Binding-site contacts:
Ligand atom C2 contacts residue ASN159 of chain 1.A at 2.5 Å.
Ligand atom C7 contacts residue ASN159 of chain 1.A at 3.7 Å.
Ligand atom C4 contacts residue ASN159 of chain 1.A at 4.0 Å.
Ligand atom O3 contacts residue ASN159 of chain 1.A at 4.4 Å.
Ligand atom N2 contacts residue ASN159 of chain 1.A at 2.7 Å (h-bond).
Ligand atom O7 contacts residue ASN159 of chain 1.A at 4.4 Å.
Ligand atom C6 contacts residue ASN159 of chain 1.A at 4.1 Å.
Ligand atom C5 contacts residue ASN159 of chain 1.A at 3.1 Å.
Ligand atom C3 contacts residue ASN159 of chain 1.A at 3.8 Å.
Ligand atom O5 contacts residue ASN159 of chain 1.A at 2.4 Å (h-bond).
Ligand atom C1 contacts residue ASN159 of chain 1.A at 1.4 Å.

Sequence of chain 1.A:
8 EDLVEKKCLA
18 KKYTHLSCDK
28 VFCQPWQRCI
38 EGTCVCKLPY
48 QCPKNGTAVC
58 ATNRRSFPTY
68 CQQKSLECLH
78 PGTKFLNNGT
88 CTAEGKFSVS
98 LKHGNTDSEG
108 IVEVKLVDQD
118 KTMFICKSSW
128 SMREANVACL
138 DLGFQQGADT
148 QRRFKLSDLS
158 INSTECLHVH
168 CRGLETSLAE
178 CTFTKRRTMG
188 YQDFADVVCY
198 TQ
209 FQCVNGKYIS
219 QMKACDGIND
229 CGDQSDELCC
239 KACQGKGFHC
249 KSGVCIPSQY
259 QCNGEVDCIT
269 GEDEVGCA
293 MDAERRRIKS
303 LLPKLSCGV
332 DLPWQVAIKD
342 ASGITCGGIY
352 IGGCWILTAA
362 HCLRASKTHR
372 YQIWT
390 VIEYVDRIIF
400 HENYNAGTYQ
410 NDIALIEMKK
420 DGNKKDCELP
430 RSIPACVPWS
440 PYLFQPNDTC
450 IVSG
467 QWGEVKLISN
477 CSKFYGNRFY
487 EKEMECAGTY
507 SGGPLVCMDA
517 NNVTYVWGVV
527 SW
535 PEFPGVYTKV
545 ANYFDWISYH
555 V

This small molecule binds to this protein.
Small molecule (SMILES): CC(=O)N[C@@H]1[C@@H](O)[C@H](O)[C@@H](CO)O[C@H]1O